Binding-site contacts:
Ligand atom C2 contacts residue ASN389 of chain 1.C at 2.5 Å.
Ligand atom C7 contacts residue ASN389 of chain 1.C at 3.7 Å.
Ligand atom O5 contacts residue SER363 of chain 1.C at 3.3 Å.
Ligand atom C1 contacts residue SER363 of chain 1.C at 3.9 Å.
Ligand atom C1 contacts residue ASN389 of chain 1.C at 1.4 Å.
Ligand atom C4 contacts residue ASN389 of chain 1.C at 4.3 Å.
Ligand atom C8 contacts residue LYS392 of chain 1.C at 3.4 Å.
Ligand atom O5 contacts residue THR391 of chain 1.C at 3.6 Å.
Ligand atom C1 contacts residue THR391 of chain 1.C at 3.5 Å.
Ligand atom O6 contacts residue SER363 of chain 1.C at 4.3 Å.
Ligand atom C6 contacts residue LYS392 of chain 1.C at 3.9 Å.
Ligand atom C5 contacts residue SER363 of chain 1.C at 3.6 Å.
Ligand atom C7 contacts residue ASP413 of chain 1.C at 3.3 Å.
Ligand atom C8 contacts residue ASN389 of chain 1.C at 4.2 Å.
Ligand atom C6 contacts residue THR391 of chain 1.C at 4.5 Å.
Ligand atom O7 contacts residue ASN389 of chain 1.C at 4.5 Å.
Ligand atom O5 contacts residue ASN389 of chain 1.C at 2.4 Å (h-bond).
Ligand atom C5 contacts residue ASN389 of chain 1.C at 3.7 Å.
Ligand atom C5 contacts residue THR391 of chain 1.C at 3.6 Å.
Ligand atom O7 contacts residue ASP413 of chain 1.C at 2.8 Å (salt-bridge).
Ligand atom C6 contacts residue SER363 of chain 1.C at 3.4 Å.
Ligand atom N2 contacts residue ASP413 of chain 1.C at 3.3 Å (salt-bridge).
Ligand atom N2 contacts residue ASN389 of chain 1.C at 2.9 Å (h-bond).
Ligand atom O6 contacts residue LYS392 of chain 1.C at 3.2 Å (salt-bridge).
Ligand atom C3 contacts residue ASN389 of chain 1.C at 3.8 Å.
Ligand atom C7 contacts residue LYS392 of chain 1.C at 4.3 Å.
Ligand atom O5 contacts residue SER361 of chain 1.C at 4.5 Å.

Sequence of chain 1.C:
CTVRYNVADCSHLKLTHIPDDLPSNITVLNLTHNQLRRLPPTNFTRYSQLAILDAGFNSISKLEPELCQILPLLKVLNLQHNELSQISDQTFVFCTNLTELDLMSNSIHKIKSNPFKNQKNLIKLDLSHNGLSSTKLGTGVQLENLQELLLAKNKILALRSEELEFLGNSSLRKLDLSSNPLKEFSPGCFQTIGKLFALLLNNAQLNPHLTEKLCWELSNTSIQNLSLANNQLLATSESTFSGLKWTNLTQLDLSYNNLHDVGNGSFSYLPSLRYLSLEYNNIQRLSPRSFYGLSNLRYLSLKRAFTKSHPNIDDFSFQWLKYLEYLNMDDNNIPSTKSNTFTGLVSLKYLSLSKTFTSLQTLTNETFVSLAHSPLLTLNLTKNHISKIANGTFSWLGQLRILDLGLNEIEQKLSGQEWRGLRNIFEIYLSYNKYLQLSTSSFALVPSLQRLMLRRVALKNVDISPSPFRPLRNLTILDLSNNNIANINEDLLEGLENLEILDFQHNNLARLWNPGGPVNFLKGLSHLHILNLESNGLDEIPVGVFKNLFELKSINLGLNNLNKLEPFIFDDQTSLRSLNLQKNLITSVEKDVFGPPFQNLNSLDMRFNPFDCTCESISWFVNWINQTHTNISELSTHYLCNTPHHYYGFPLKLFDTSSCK

This small molecule binds to this protein.
Small molecule (SMILES): CC(=O)N[C@H]1[C@H](O[C@H]2[C@H](O)[C@@H](NC(C)=O)CO[C@@H]2CO)O[C@H](CO)[C@@H](O[C@@H]2O[C@H](CO)[C@@H](O)[C@H](O)[C@@H]2O)[C@@H]1O